The protein below binds the small molecule below.
Small molecule (SMILES): CCCOCCOCCOCCCNc1c(N)c(=O)c1=O

Sequence of chain 1.B:
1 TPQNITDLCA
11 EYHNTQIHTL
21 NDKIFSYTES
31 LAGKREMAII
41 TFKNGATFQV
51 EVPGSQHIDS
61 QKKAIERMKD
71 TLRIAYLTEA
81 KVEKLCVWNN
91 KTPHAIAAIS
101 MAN

Sequence of chain 1.C:
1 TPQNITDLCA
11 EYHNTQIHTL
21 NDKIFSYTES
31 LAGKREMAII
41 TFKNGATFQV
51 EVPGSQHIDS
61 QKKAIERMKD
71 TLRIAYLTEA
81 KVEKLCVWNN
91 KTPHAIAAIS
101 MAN

Binding-site contacts:
Ligand atom C12 contacts residue LYS34 of chain 1.C at 4.3 Å.
Ligand atom C9 contacts residue ARG35 of chain 1.C at 3.8 Å.
Ligand atom C9 contacts residue TYR12 of chain 1.B at 3.7 Å (hydrophobic).
Ligand atom C8 contacts residue GLU11 of chain 1.B at 4.0 Å.
Ligand atom C5 contacts residue GLU11 of chain 1.B at 3.0 Å.
Ligand atom C8 contacts residue TYR12 of chain 1.B at 4.5 Å (hydrophobic).
Ligand atom C6 contacts residue TYR12 of chain 1.B at 3.7 Å (hydrophobic).
Ligand atom C13 contacts residue LYS34 of chain 1.C at 3.8 Å.
Ligand atom O7 contacts residue GLY33 of chain 1.C at 4.4 Å.
Ligand atom O4 contacts residue FNG1 of chain 1.H at 4.0 Å.
Ligand atom C9 contacts residue GLY33 of chain 1.C at 4.4 Å.
Ligand atom O7 contacts residue TYR12 of chain 1.B at 3.6 Å.
Ligand atom O10 contacts residue LYS34 of chain 1.C at 4.4 Å.
Ligand atom C2 contacts residue FNG1 of chain 1.H at 2.3 Å.
Ligand atom O10 contacts residue GLU11 of chain 1.B at 4.3 Å.
Ligand atom C3 contacts residue FNG1 of chain 1.H at 3.4 Å.
Ligand atom O4 contacts residue GLU11 of chain 1.B at 4.0 Å.
Ligand atom C5 contacts residue TYR12 of chain 1.B at 3.9 Å (hydrophobic).
Ligand atom C9 contacts residue GLU11 of chain 1.B at 3.6 Å.
Ligand atom O10 contacts residue ARG35 of chain 1.C at 3.7 Å.
Ligand atom C1 contacts residue FNG1 of chain 1.H at 1.5 Å.
Ligand atom C6 contacts residue GLU11 of chain 1.B at 4.1 Å.
Ligand atom O4 contacts residue TYR12 of chain 1.B at 3.9 Å.
Ligand atom O7 contacts residue GLU11 of chain 1.B at 3.9 Å.
Ligand atom C11 contacts residue LYS34 of chain 1.C at 3.6 Å.